Sequence of chain 2.A:
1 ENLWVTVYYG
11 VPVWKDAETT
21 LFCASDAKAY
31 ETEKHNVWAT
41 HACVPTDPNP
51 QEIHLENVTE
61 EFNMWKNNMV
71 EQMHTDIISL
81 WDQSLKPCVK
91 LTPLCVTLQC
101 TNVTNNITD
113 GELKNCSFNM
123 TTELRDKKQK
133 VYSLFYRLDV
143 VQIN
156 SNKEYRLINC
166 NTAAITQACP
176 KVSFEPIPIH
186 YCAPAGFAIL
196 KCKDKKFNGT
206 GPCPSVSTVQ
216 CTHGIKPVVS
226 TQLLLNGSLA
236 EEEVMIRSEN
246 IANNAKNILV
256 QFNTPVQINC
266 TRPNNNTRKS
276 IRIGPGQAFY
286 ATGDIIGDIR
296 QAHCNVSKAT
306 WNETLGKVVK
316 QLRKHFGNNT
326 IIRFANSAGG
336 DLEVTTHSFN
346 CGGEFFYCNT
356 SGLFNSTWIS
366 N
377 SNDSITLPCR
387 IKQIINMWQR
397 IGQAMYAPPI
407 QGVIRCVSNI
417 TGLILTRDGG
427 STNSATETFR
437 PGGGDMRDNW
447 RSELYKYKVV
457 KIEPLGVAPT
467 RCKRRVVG

Binding-site contacts:
Ligand atom O5 contacts residue SER356 of chain 2.A at 4.2 Å.
Ligand atom O7 contacts residue SER356 of chain 2.A at 4.5 Å.
Ligand atom C5 contacts residue ASN354 of chain 2.A at 4.0 Å.
Ligand atom O5 contacts residue ASN354 of chain 2.A at 2.8 Å (h-bond).
Ligand atom C3 contacts residue ASN354 of chain 2.A at 3.7 Å.
Ligand atom C1 contacts residue ASN354 of chain 2.A at 1.6 Å.
Ligand atom C2 contacts residue ASN354 of chain 2.A at 2.2 Å.
Ligand atom C4 contacts residue ASN354 of chain 2.A at 4.4 Å.
Ligand atom O7 contacts residue ASN354 of chain 2.A at 2.7 Å (h-bond).
Ligand atom C8 contacts residue ASN354 of chain 2.A at 3.6 Å.
Ligand atom O4 contacts residue SER356 of chain 2.A at 4.5 Å.
Ligand atom N2 contacts residue ASN354 of chain 2.A at 2.3 Å (h-bond).
Ligand atom C6 contacts residue SER356 of chain 2.A at 3.6 Å.
Ligand atom C5 contacts residue SER356 of chain 2.A at 3.5 Å.
Ligand atom C7 contacts residue ASN354 of chain 2.A at 2.6 Å.

This protein binds this small molecule.
Small molecule (SMILES): CC(=O)N[C@H]1[C@H](O[C@H]2[C@H](O)[C@@H](NC(C)=O)CO[C@@H]2CO)O[C@H](CO)[C@@H](O[C@@H]2O[C@H](CO[C@H]3O[C@H](CO)[C@@H](O)[C@H](O[C@H]4O[C@H](CO)[C@@H](O)[C@H](O)[C@@H]4O[C@H]4O[C@H](CO)[C@@H](O)[C@H](O)[C@@H]4O)[C@@H]3O)[C@@H](O)[C@H](O[C@H]3O[C@H](CO)[C@@H](O)[C@H](O)[C@@H]3O)[C@@H]2O)[C@@H]1O